A small-molecule ligand and the protein it binds are described below.
Small molecule (SMILES): Nc1ncnc2c1ncn2[C@@H]1O[C@H](COS(=O)(=O)NC(=O)[C@@H](N)Cc2ccc(O)cc2)[C@@H](O)[C@H]1O

Sequence of chain 1.B:
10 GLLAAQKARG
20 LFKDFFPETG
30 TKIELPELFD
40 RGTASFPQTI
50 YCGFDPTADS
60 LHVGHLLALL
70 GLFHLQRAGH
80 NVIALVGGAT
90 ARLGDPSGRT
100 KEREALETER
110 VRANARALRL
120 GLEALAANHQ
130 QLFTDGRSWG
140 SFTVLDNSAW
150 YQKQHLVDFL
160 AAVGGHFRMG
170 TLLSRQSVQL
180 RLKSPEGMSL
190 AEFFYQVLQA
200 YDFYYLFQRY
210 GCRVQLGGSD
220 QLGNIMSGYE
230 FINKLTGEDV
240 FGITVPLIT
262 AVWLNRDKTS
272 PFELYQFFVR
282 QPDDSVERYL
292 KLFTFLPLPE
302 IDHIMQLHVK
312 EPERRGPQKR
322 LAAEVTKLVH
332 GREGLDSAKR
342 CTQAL

Binding-site contacts:
Ligand atom OH contacts residue ASP201 of chain 1.B at 2.5 Å (salt-bridge).
Ligand atom C2 contacts residue ILE247 of chain 1.B at 3.6 Å (hydrophobic).
Ligand atom CB contacts residue GLY52 of chain 1.B at 3.6 Å.
Ligand atom N contacts residue TYR194 of chain 1.B at 2.8 Å (h-bond).
Ligand atom C4 contacts residue GLY63 of chain 1.B at 3.3 Å.
Ligand atom CD1 contacts residue THR89 of chain 1.B at 3.6 Å.
Ligand atom CZ contacts residue ASP201 of chain 1.B at 3.2 Å.
Ligand atom CZ contacts residue GLN198 of chain 1.B at 3.5 Å.
Ligand atom C5' contacts residue HIS64 of chain 1.B at 3.5 Å.
Ligand atom CD2 contacts residue GLN198 of chain 1.B at 3.3 Å.
Ligand atom N contacts residue GLN198 of chain 1.B at 2.8 Å (h-bond).
Ligand atom CG contacts residue GLN198 of chain 1.B at 3.6 Å.
Ligand atom N6 contacts residue GLY63 of chain 1.B at 3.6 Å.
Ligand atom CE1 contacts residue ASP201 of chain 1.B at 3.1 Å.
Ligand atom O5' contacts residue HIS64 of chain 1.B at 3.2 Å.
Ligand atom N6 contacts residue ILE247 of chain 1.B at 2.6 Å (h-bond).
Ligand atom O2' contacts residue ASP219 of chain 1.B at 2.5 Å (salt-bridge).
Ligand atom OH contacts residue TYR50 of chain 1.B at 2.9 Å (h-bond).
Ligand atom N contacts residue GLN220 of chain 1.B at 3.1 Å (h-bond).
Ligand atom O contacts residue ASP94 of chain 1.B at 3.4 Å (salt-bridge).
Ligand atom C6 contacts residue ILE247 of chain 1.B at 3.5 Å (hydrophobic).
Ligand atom OH contacts residue LEU84 of chain 1.B at 3.4 Å.
Ligand atom CE2 contacts residue GLN198 of chain 1.B at 3.2 Å.
Ligand atom N1 contacts residue ILE247 of chain 1.B at 2.9 Å (h-bond).
Ligand atom N1 contacts residue LEU246 of chain 1.B at 3.6 Å.
Ligand atom C5 contacts residue GLY63 of chain 1.B at 3.6 Å.
Ligand atom O2' contacts residue GLY217 of chain 1.B at 2.8 Å.
Ligand atom O3' contacts residue GLY216 of chain 1.B at 3.4 Å.
Ligand atom CD2 contacts residue GLY52 of chain 1.B at 3.3 Å.
Ligand atom C2 contacts residue PRO245 of chain 1.B at 3.2 Å (hydrophobic).
Ligand atom O3' contacts residue GLY217 of chain 1.B at 3.1 Å (h-bond).
Ligand atom N3 contacts residue GLY63 of chain 1.B at 3.3 Å (h-bond).
Ligand atom OAE contacts residue ASP54 of chain 1.B at 2.7 Å (salt-bridge).
Ligand atom N contacts residue ASP94 of chain 1.B at 3.0 Å (salt-bridge).
Ligand atom CB contacts residue TYR194 of chain 1.B at 3.6 Å (hydrophobic).
Ligand atom C2' contacts residue ASP219 of chain 1.B at 3.6 Å.
Ligand atom CA contacts residue GLN220 of chain 1.B at 3.5 Å.
Ligand atom CE2 contacts residue GLN214 of chain 1.B at 3.6 Å.
Ligand atom C6 contacts residue GLY63 of chain 1.B at 3.4 Å.
Ligand atom C2 contacts residue GLY63 of chain 1.B at 3.6 Å.